Sequence of chain 47.C:
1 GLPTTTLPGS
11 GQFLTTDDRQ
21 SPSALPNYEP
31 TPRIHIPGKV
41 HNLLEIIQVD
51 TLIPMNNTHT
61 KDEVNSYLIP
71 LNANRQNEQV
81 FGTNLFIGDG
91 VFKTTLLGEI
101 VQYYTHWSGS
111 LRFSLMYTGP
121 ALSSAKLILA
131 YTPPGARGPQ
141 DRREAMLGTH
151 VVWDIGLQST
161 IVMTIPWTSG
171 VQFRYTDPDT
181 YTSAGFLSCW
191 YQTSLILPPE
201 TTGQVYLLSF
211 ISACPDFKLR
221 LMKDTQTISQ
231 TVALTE

Sequence of chain 47.A:
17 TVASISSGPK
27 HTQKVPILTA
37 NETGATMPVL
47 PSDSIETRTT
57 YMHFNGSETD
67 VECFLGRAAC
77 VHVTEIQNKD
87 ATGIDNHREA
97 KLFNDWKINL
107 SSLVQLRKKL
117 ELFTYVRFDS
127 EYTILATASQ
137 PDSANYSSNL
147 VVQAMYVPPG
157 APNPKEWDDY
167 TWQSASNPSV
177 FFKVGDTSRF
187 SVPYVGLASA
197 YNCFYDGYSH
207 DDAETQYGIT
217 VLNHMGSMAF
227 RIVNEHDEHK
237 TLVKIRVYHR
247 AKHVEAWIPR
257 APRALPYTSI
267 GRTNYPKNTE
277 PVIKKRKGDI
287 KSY

Sequence of chain 48.C:
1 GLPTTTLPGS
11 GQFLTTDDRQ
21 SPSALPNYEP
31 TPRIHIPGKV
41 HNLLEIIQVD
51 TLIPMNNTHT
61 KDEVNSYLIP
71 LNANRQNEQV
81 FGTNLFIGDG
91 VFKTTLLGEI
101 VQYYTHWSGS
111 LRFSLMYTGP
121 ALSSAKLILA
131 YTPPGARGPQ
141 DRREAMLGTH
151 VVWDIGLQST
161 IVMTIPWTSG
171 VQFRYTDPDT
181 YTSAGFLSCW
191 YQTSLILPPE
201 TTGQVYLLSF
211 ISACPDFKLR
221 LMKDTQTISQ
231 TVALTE

Binding-site contacts:
Ligand atom CL2 contacts residue TYR128 of chain 47.A at 3.2 Å.
Ligand atom O1 contacts residue ILE104 of chain 47.A at 3.4 Å.
Ligand atom C2A contacts residue PHE186 of chain 47.A at 3.8 Å (hydrophobic).
Ligand atom C31 contacts residue LEU106 of chain 47.A at 4.0 Å (hydrophobic).
Ligand atom CL1 contacts residue LEU25 of chain 47.C at 3.7 Å.
Ligand atom C1B contacts residue VAL188 of chain 47.A at 4.0 Å (hydrophobic).
Ligand atom N3A contacts residue TYR152 of chain 47.A at 4.0 Å.
Ligand atom C4 contacts residue LEU106 of chain 47.A at 3.9 Å (hydrophobic).
Ligand atom CL2 contacts residue ILE104 of chain 47.A at 3.5 Å.
Ligand atom CL1 contacts residue VAL188 of chain 47.A at 3.7 Å.
Ligand atom C3B contacts residue PHE186 of chain 47.A at 3.9 Å (hydrophobic).
Ligand atom C2B contacts residue TYR128 of chain 47.A at 3.9 Å (hydrophobic).
Ligand atom C4B contacts residue TYR152 of chain 47.A at 3.6 Å (hydrophobic).
Ligand atom C3B contacts residue MET224 of chain 47.A at 3.6 Å (hydrophobic).
Ligand atom O1B contacts residue VAL188 of chain 47.A at 3.7 Å.
Ligand atom C6B contacts residue TYR152 of chain 47.A at 3.9 Å (hydrophobic).
Ligand atom C2C contacts residue VAL191 of chain 47.A at 4.0 Å (hydrophobic).
Ligand atom N3A contacts residue ALA24 of chain 47.C at 3.8 Å.
Ligand atom O1 contacts residue MET221 of chain 47.A at 3.5 Å (h-bond).
Ligand atom C5A contacts residue VAL176 of chain 47.A at 3.5 Å (hydrophobic).
Ligand atom C4A contacts residue SER175 of chain 47.A at 3.8 Å.
Ligand atom N2 contacts residue MET221 of chain 47.A at 3.5 Å (h-bond).
Ligand atom C4A contacts residue ALA150 of chain 47.A at 4.0 Å (hydrophobic).
Ligand atom CL2 contacts residue MET224 of chain 47.A at 3.4 Å.
Ligand atom C2A contacts residue TYR152 of chain 47.A at 3.8 Å (hydrophobic).
Ligand atom N3A contacts residue PRO174 of chain 47.A at 3.3 Å (h-bond).
Ligand atom O1A contacts residue PHE186 of chain 47.A at 3.4 Å.
Ligand atom C3C contacts residue ILE104 of chain 47.A at 3.7 Å (hydrophobic).
Ligand atom O1A contacts residue MET224 of chain 47.A at 3.5 Å (h-bond).
Ligand atom CL1 contacts residue TYR152 of chain 47.A at 3.9 Å.
Ligand atom C3C contacts residue TYR152 of chain 47.A at 3.8 Å (hydrophobic).
Ligand atom C3 contacts residue LEU106 of chain 47.A at 3.8 Å (hydrophobic).
Ligand atom C4A contacts residue PRO174 of chain 47.A at 3.0 Å (hydrophobic).
Ligand atom C5A contacts residue ALA150 of chain 47.A at 3.5 Å (hydrophobic).
Ligand atom C2B contacts residue MET224 of chain 47.A at 4.0 Å (hydrophobic).
Ligand atom C5A contacts residue PHE186 of chain 47.A at 4.0 Å (hydrophobic).
Ligand atom C5B contacts residue TYR152 of chain 47.A at 3.7 Å (hydrophobic).
Ligand atom C4B contacts residue PHE186 of chain 47.A at 3.9 Å (hydrophobic).
Ligand atom C5 contacts residue TYR128 of chain 47.A at 3.8 Å (hydrophobic).
Ligand atom C1C contacts residue TYR128 of chain 47.A at 3.3 Å (hydrophobic).

This protein binds this small molecule.
Small molecule (SMILES): Cc1cc(CCCOc2c(Cl)cc(C3=NCCO3)cc2Cl)on1